Binding-site contacts:
Ligand atom N2 contacts residue THR156 of chain 8.A at 3.8 Å.
Ligand atom O7 contacts residue ASN154 of chain 8.A at 3.3 Å (h-bond).
Ligand atom C2 contacts residue ASN154 of chain 8.A at 4.0 Å.
Ligand atom C8 contacts residue ASN154 of chain 8.A at 3.9 Å.
Ligand atom C1 contacts residue THR156 of chain 8.A at 3.4 Å.
Ligand atom C3 contacts residue THR156 of chain 8.A at 4.0 Å.
Ligand atom C1 contacts residue ASN154 of chain 8.A at 3.0 Å.
Ligand atom O5 contacts residue ASN154 of chain 8.A at 4.0 Å.
Ligand atom O5 contacts residue THR156 of chain 8.A at 4.2 Å.
Ligand atom C2 contacts residue THR156 of chain 8.A at 3.9 Å.
Ligand atom C7 contacts residue GLY150 of chain 8.A at 4.3 Å.
Ligand atom N2 contacts residue ASN154 of chain 8.A at 3.8 Å.
Ligand atom C1 contacts residue MET151 of chain 8.A at 4.4 Å (hydrophobic).
Ligand atom C5 contacts residue THR156 of chain 8.A at 4.3 Å.
Ligand atom C7 contacts residue ASN154 of chain 8.A at 3.5 Å.
Ligand atom O7 contacts residue GLY150 of chain 8.A at 3.4 Å (h-bond).

The small molecule below binds the protein below.
Small molecule (SMILES): CC(=O)N[C@H]1[C@H](O[C@H]2[C@H](O)[C@@H](NC(C)=O)CO[C@@H]2CO)O[C@H](CO)[C@@H](O)[C@@H]1O

Sequence of chain 8.A:
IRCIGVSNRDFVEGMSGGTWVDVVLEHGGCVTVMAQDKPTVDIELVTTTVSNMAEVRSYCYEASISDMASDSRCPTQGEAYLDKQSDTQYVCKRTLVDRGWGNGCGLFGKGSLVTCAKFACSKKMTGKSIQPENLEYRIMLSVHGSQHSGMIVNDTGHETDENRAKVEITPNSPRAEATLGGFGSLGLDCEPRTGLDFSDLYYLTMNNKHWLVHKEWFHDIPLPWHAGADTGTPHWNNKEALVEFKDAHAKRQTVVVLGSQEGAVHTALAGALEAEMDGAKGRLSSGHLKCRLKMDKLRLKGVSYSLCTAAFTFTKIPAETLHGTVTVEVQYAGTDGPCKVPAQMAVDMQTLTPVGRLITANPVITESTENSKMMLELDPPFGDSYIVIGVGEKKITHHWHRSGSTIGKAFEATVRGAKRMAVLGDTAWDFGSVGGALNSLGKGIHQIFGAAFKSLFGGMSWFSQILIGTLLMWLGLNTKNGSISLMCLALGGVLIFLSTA